Sequence of chain 1.B:
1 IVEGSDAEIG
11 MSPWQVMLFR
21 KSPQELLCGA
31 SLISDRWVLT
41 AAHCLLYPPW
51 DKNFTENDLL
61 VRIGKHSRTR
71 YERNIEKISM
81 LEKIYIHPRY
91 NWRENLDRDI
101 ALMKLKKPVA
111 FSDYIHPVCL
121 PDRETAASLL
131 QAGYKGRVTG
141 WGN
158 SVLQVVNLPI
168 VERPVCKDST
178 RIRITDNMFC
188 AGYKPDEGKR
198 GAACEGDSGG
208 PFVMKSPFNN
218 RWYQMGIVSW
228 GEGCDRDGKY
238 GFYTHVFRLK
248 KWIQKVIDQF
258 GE

Binding-site contacts:
Ligand atom O7 contacts residue THR55 of chain 1.B at 2.6 Å (h-bond).
Ligand atom C7 contacts residue THR55 of chain 1.B at 3.1 Å.
Ligand atom N2 contacts residue ASN53 of chain 1.B at 2.9 Å (h-bond).
Ligand atom O3 contacts residue GLU56 of chain 1.B at 3.4 Å (salt-bridge).
Ligand atom C7 contacts residue ASN53 of chain 1.B at 3.6 Å.
Ligand atom O7 contacts residue LEU46 of chain 1.B at 3.9 Å.
Ligand atom C2 contacts residue GLU56 of chain 1.B at 4.3 Å.
Ligand atom C5 contacts residue ASN53 of chain 1.B at 3.6 Å.
Ligand atom O5 contacts residue ASN53 of chain 1.B at 2.4 Å (h-bond).
Ligand atom C4 contacts residue ILE84 of chain 1.B at 3.9 Å (hydrophobic).
Ligand atom C1 contacts residue ASN53 of chain 1.B at 1.4 Å.
Ligand atom O3 contacts residue THR55 of chain 1.B at 3.8 Å.
Ligand atom O4 contacts residue GLU56 of chain 1.B at 3.3 Å (salt-bridge).
Ligand atom C4 contacts residue ASN53 of chain 1.B at 4.2 Å.
Ligand atom C3 contacts residue LYS83 of chain 1.B at 4.2 Å.
Ligand atom C6 contacts residue LYS83 of chain 1.B at 4.1 Å.
Ligand atom O7 contacts residue ASN53 of chain 1.B at 4.0 Å.
Ligand atom O7 contacts residue GLU56 of chain 1.B at 3.3 Å (salt-bridge).
Ligand atom C3 contacts residue GLU56 of chain 1.B at 3.2 Å.
Ligand atom C3 contacts residue ASN53 of chain 1.B at 3.8 Å.
Ligand atom O3 contacts residue PHE54 of chain 1.B at 2.8 Å (h-bond).
Ligand atom C2 contacts residue ASN53 of chain 1.B at 2.4 Å.
Ligand atom C3 contacts residue PHE54 of chain 1.B at 4.0 Å (hydrophobic).
Ligand atom O3 contacts residue ILE84 of chain 1.B at 3.5 Å.
Ligand atom C7 contacts residue GLU56 of chain 1.B at 3.4 Å.
Ligand atom O4 contacts residue ILE84 of chain 1.B at 2.6 Å (h-bond).
Ligand atom C8 contacts residue PRO48 of chain 1.B at 3.7 Å (hydrophobic).
Ligand atom N2 contacts residue THR55 of chain 1.B at 2.9 Å (h-bond).
Ligand atom C4 contacts residue GLU56 of chain 1.B at 3.9 Å.
Ligand atom C4 contacts residue LYS83 of chain 1.B at 3.9 Å.
Ligand atom N2 contacts residue GLU56 of chain 1.B at 3.7 Å.
Ligand atom C8 contacts residue GLU56 of chain 1.B at 3.9 Å.
Ligand atom O4 contacts residue LYS83 of chain 1.B at 3.3 Å (salt-bridge).
Ligand atom C8 contacts residue LYS83 of chain 1.B at 3.3 Å.
Ligand atom C2 contacts residue THR55 of chain 1.B at 4.1 Å.
Ligand atom O6 contacts residue ASN53 of chain 1.B at 4.4 Å.
Ligand atom C8 contacts residue LEU46 of chain 1.B at 3.9 Å (hydrophobic).
Ligand atom C2 contacts residue PHE54 of chain 1.B at 4.2 Å (hydrophobic).
Ligand atom C5 contacts residue LYS83 of chain 1.B at 3.6 Å.
Ligand atom C7 contacts residue LEU46 of chain 1.B at 3.9 Å (hydrophobic).

This protein binds this small molecule.
Small molecule (SMILES): CC(=O)N[C@H]1[C@H](OC[C@H]2OC[C@H](NC(C)=O)[C@@H](O)[C@@H]2O)O[C@H](CO)[C@@H](O)[C@@H]1O